Binding-site contacts:
Ligand atom O6 contacts residue LEU212 of chain 1.A at 3.8 Å.
Ligand atom O6 contacts residue LEU210 of chain 1.A at 3.8 Å.
Ligand atom C1 contacts residue ASN205 of chain 1.A at 1.4 Å.
Ligand atom C1 contacts residue SER208 of chain 1.A at 3.9 Å.
Ligand atom O5 contacts residue ASN205 of chain 1.A at 2.3 Å (h-bond).
Ligand atom N2 contacts residue ASN205 of chain 1.A at 2.9 Å (h-bond).
Ligand atom O7 contacts residue MET213 of chain 1.A at 4.5 Å.
Ligand atom C5 contacts residue SER208 of chain 1.A at 4.0 Å.
Ligand atom C8 contacts residue ALA214 of chain 1.A at 4.3 Å (hydrophobic).
Ligand atom O5 contacts residue LEU212 of chain 1.A at 4.2 Å.
Ligand atom C6 contacts residue LEU210 of chain 1.A at 3.8 Å (hydrophobic).
Ligand atom C2 contacts residue ASN205 of chain 1.A at 2.4 Å.
Ligand atom C7 contacts residue VAL215 of chain 1.A at 4.0 Å (hydrophobic).
Ligand atom C2 contacts residue GLN217 of chain 1.A at 4.4 Å.
Ligand atom C7 contacts residue ASN205 of chain 1.A at 3.4 Å.
Ligand atom C7 contacts residue ALA214 of chain 1.A at 4.2 Å (hydrophobic).
Ligand atom C7 contacts residue GLN217 of chain 1.A at 3.3 Å.
Ligand atom N2 contacts residue GLN217 of chain 1.A at 3.8 Å.
Ligand atom C6 contacts residue SER208 of chain 1.A at 4.0 Å.
Ligand atom C5 contacts residue ASN205 of chain 1.A at 3.6 Å.
Ligand atom O7 contacts residue GLN217 of chain 1.A at 3.4 Å (h-bond).
Ligand atom C8 contacts residue GLN217 of chain 1.A at 3.4 Å.
Ligand atom O7 contacts residue ASN205 of chain 1.A at 3.4 Å (h-bond).
Ligand atom C8 contacts residue VAL215 of chain 1.A at 4.0 Å (hydrophobic).
Ligand atom O3 contacts residue GLN217 of chain 1.A at 3.4 Å (h-bond).
Ligand atom O5 contacts residue SER208 of chain 1.A at 3.3 Å (h-bond).
Ligand atom O7 contacts residue ALA214 of chain 1.A at 3.5 Å.
Ligand atom O7 contacts residue VAL215 of chain 1.A at 3.0 Å (h-bond).
Ligand atom C4 contacts residue ASN205 of chain 1.A at 4.2 Å.
Ligand atom C3 contacts residue ASN205 of chain 1.A at 3.8 Å.

Sequence of chain 1.A:
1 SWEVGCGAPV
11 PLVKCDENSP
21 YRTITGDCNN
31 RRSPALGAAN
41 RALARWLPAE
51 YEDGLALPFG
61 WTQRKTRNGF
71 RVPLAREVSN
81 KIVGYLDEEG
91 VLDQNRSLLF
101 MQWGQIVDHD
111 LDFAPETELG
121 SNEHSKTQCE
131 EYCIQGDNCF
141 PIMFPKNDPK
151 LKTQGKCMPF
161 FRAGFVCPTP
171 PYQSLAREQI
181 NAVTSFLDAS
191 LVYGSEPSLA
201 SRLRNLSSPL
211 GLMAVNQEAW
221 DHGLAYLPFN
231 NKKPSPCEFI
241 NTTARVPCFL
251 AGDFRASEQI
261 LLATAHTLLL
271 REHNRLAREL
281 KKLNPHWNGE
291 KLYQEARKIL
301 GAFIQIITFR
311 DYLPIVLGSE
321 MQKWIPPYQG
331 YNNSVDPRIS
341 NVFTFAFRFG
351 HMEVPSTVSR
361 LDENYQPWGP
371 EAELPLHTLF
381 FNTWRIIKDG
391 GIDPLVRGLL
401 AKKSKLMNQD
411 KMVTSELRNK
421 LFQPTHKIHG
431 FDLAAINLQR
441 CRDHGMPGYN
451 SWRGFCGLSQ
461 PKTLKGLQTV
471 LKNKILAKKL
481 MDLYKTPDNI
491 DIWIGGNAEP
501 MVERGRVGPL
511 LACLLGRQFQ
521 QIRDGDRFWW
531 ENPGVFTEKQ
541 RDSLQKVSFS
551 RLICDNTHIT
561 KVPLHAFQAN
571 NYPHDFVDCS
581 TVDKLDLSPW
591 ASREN

The small molecule below binds the protein below.
Small molecule (SMILES): CC(=O)N[C@@H]1[C@@H](O)[C@H](O)[C@@H](CO)O[C@H]1O